This small molecule binds to this protein.
Small molecule (SMILES): CC(=O)N[C@@H]1[C@@H](O)[C@H](O)[C@@H](CO)O[C@H]1O

Binding-site contacts:
Ligand atom C6 contacts residue PRO7 of chain 1.B at 3.8 Å (hydrophobic).
Ligand atom C4 contacts residue ASN35 of chain 1.B at 4.2 Å.
Ligand atom N2 contacts residue GLU34 of chain 1.B at 3.2 Å (salt-bridge).
Ligand atom C1 contacts residue ASN35 of chain 1.B at 1.4 Å.
Ligand atom N2 contacts residue TYR22 of chain 1.B at 4.4 Å.
Ligand atom C5 contacts residue PRO7 of chain 1.B at 3.9 Å (hydrophobic).
Ligand atom O7 contacts residue GLU34 of chain 1.B at 2.9 Å (salt-bridge).
Ligand atom C2 contacts residue ASN35 of chain 1.B at 2.5 Å.
Ligand atom C5 contacts residue ASN35 of chain 1.B at 3.6 Å.
Ligand atom C8 contacts residue ASN35 of chain 1.B at 3.4 Å.
Ligand atom O4 contacts residue TYR22 of chain 1.B at 4.5 Å.
Ligand atom O5 contacts residue TYR22 of chain 1.B at 3.6 Å.
Ligand atom C2 contacts residue TYR22 of chain 1.B at 4.0 Å (hydrophobic).
Ligand atom C7 contacts residue ASN35 of chain 1.B at 3.4 Å.
Ligand atom O6 contacts residue SER5 of chain 1.B at 2.8 Å (h-bond).
Ligand atom C5 contacts residue TYR22 of chain 1.B at 3.4 Å (hydrophobic).
Ligand atom C3 contacts residue ASN35 of chain 1.B at 3.8 Å.
Ligand atom O5 contacts residue ASN35 of chain 1.B at 2.3 Å (h-bond).
Ligand atom N2 contacts residue ASN35 of chain 1.B at 2.9 Å (h-bond).
Ligand atom C4 contacts residue TYR22 of chain 1.B at 4.1 Å (hydrophobic).
Ligand atom C3 contacts residue TYR22 of chain 1.B at 3.9 Å (hydrophobic).
Ligand atom C7 contacts residue GLU34 of chain 1.B at 3.5 Å.
Ligand atom C6 contacts residue SER5 of chain 1.B at 3.3 Å.
Ligand atom C1 contacts residue TYR22 of chain 1.B at 3.2 Å (hydrophobic).
Ligand atom O7 contacts residue ASN35 of chain 1.B at 4.3 Å.
Ligand atom O5 contacts residue PRO7 of chain 1.B at 3.9 Å.

Sequence of chain 1.B:
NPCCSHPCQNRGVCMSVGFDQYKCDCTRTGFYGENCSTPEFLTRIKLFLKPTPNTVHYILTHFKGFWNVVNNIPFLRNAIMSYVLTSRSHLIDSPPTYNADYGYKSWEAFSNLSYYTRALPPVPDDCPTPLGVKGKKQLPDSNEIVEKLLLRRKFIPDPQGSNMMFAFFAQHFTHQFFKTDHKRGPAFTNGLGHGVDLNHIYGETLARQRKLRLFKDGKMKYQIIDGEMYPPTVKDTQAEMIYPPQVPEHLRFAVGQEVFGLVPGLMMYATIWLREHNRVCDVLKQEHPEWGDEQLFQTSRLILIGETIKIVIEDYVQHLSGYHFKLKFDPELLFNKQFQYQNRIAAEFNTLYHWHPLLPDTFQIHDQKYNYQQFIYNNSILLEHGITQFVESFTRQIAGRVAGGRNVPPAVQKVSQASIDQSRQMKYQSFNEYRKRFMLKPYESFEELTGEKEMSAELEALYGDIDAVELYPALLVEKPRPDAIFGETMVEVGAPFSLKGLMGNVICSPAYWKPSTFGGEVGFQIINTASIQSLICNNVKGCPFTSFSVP